This small molecule binds to this protein.
Small molecule (SMILES): C[C@]1(c2cc(NC(=O)c3cnc(OCF)cn3)ccc2F)N=C(N)SC[C@H]1c1ccccc1

Binding-site contacts:
Ligand atom C contacts residue GLY253 of chain 1.A at 3.5 Å.
Ligand atom C15 contacts residue ASP55 of chain 1.A at 3.4 Å.
Ligand atom C14 contacts residue GLN35 of chain 1.A at 3.6 Å.
Ligand atom N contacts residue ASP55 of chain 1.A at 2.9 Å (salt-bridge).
Ligand atom C14 contacts residue GLY34 of chain 1.A at 3.4 Å.
Ligand atom N3 contacts residue GLY253 of chain 1.A at 3.1 Å (h-bond).
Ligand atom C14 contacts residue THR255 of chain 1.A at 3.5 Å.
Ligand atom N1 contacts residue ASP55 of chain 1.A at 2.9 Å (salt-bridge).
Ligand atom C19 contacts residue GLN96 of chain 1.A at 3.7 Å.
Ligand atom C9 contacts residue ASP55 of chain 1.A at 3.6 Å.
Ligand atom F1 contacts residue GLY34 of chain 1.A at 3.5 Å.
Ligand atom C14 contacts residue GLY36 of chain 1.A at 3.4 Å.
Ligand atom C13 contacts residue THR255 of chain 1.A at 3.1 Å.
Ligand atom F contacts residue PHE131 of chain 1.A at 3.0 Å.
Ligand atom O contacts residue ILE133 of chain 1.A at 3.6 Å.
Ligand atom C12 contacts residue SER252 of chain 1.A at 3.2 Å.
Ligand atom F contacts residue ILE141 of chain 1.A at 3.6 Å.
Ligand atom C21 contacts residue TYR94 of chain 1.A at 3.6 Å (hydrophobic).
Ligand atom C12 contacts residue GLY253 of chain 1.A at 3.6 Å.
Ligand atom C22 contacts residue TYR94 of chain 1.A at 3.3 Å (hydrophobic).
Ligand atom C10 contacts residue GLY253 of chain 1.A at 3.7 Å.
Ligand atom N1 contacts residue ASP251 of chain 1.A at 2.8 Å (salt-bridge).
Ligand atom F1 contacts residue GLY36 of chain 1.A at 3.1 Å.
Ligand atom C20 contacts residue LYS130 of chain 1.A at 3.7 Å.
Ligand atom C8 contacts residue GLN96 of chain 1.A at 3.6 Å.
Ligand atom N4 contacts residue GLY36 of chain 1.A at 3.2 Å (h-bond).
Ligand atom C4 contacts residue ILE141 of chain 1.A at 3.7 Å (hydrophobic).
Ligand atom C11 contacts residue GLY253 of chain 1.A at 3.7 Å.
Ligand atom O1 contacts residue ALA358 of chain 1.A at 3.5 Å.
Ligand atom C5 contacts residue GLY253 of chain 1.A at 3.2 Å.
Ligand atom C3 contacts residue ILE141 of chain 1.A at 3.5 Å (hydrophobic).
Ligand atom C15 contacts residue ILE141 of chain 1.A at 3.7 Å (hydrophobic).
Ligand atom C6 contacts residue ASP55 of chain 1.A at 3.7 Å.
Ligand atom N4 contacts residue THR255 of chain 1.A at 2.9 Å (h-bond).
Ligand atom N2 contacts residue GLY253 of chain 1.A at 2.8 Å (h-bond).
Ligand atom O1 contacts residue THR255 of chain 1.A at 3.3 Å (h-bond).
Ligand atom C19 contacts residue LYS130 of chain 1.A at 3.6 Å.
Ligand atom C13 contacts residue GLY36 of chain 1.A at 3.6 Å.
Ligand atom C17 contacts residue THR255 of chain 1.A at 3.6 Å.
Ligand atom N4 contacts residue GLY34 of chain 1.A at 3.5 Å (h-bond).

Sequence of chain 1.A:
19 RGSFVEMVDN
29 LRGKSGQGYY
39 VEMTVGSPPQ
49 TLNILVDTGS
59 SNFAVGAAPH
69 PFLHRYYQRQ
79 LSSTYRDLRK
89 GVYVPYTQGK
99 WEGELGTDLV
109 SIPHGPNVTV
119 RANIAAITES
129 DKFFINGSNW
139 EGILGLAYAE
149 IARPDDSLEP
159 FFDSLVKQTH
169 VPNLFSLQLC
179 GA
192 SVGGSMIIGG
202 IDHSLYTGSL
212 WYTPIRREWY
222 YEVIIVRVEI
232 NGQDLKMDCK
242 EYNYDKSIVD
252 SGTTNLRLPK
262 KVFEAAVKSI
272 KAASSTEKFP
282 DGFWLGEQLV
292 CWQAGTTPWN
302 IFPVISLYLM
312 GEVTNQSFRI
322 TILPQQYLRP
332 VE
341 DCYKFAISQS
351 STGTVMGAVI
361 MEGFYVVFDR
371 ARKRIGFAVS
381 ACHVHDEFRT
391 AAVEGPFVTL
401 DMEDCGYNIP